Binding-site contacts:
Ligand atom C1 contacts residue VAL283 of chain 1.F at 3.9 Å (hydrophobic).
Ligand atom O3 contacts residue GLU264 of chain 1.G at 3.5 Å (salt-bridge).
Ligand atom C13 contacts residue THR259 of chain 1.G at 3.8 Å.
Ligand atom C6 contacts residue LYS260 of chain 1.G at 4.0 Å.
Ligand atom C2 contacts residue ALA282 of chain 1.F at 3.7 Å (hydrophobic).
Ligand atom C1 contacts residue GLU264 of chain 1.G at 3.9 Å.
Ligand atom C8 contacts residue LYS260 of chain 1.G at 3.5 Å.
Ligand atom C12 contacts residue ALA256 of chain 1.G at 3.9 Å (hydrophobic).
Ligand atom C11 contacts residue ALA256 of chain 1.G at 4.0 Å (hydrophobic).
Ligand atom C6 contacts residue VAL283 of chain 1.F at 3.7 Å (hydrophobic).
Ligand atom C14 contacts residue ALA256 of chain 1.G at 4.0 Å (hydrophobic).
Ligand atom C14 contacts residue LYS260 of chain 1.G at 3.8 Å.
Ligand atom C7 contacts residue ILE263 of chain 1.G at 4.1 Å (hydrophobic).
Ligand atom C7 contacts residue LYS260 of chain 1.G at 3.9 Å.
Ligand atom O2 contacts residue ALA282 of chain 1.F at 3.4 Å.
Ligand atom C2 contacts residue GLU264 of chain 1.G at 3.9 Å.
Ligand atom C5 contacts residue LYS260 of chain 1.G at 3.9 Å.
Ligand atom C13 contacts residue ALA256 of chain 1.G at 4.0 Å (hydrophobic).
Ligand atom C14 contacts residue THR259 of chain 1.G at 4.0 Å.
Ligand atom C1 contacts residue ILE263 of chain 1.G at 3.9 Å (hydrophobic).
Ligand atom C6 contacts residue ILE263 of chain 1.G at 3.5 Å (hydrophobic).
Ligand atom C5 contacts residue VAL283 of chain 1.F at 3.4 Å (hydrophobic).
Ligand atom C4 contacts residue LYS260 of chain 1.G at 3.7 Å.
Ligand atom C7 contacts residue VAL283 of chain 1.F at 3.8 Å (hydrophobic).
Ligand atom C3 contacts residue ALA282 of chain 1.F at 3.7 Å (hydrophobic).
Ligand atom O1 contacts residue ALA256 of chain 1.G at 3.8 Å.
Ligand atom C2 contacts residue VAL283 of chain 1.F at 3.9 Å (hydrophobic).
Ligand atom C12 contacts residue GLU292 of chain 1.B at 3.5 Å.
Ligand atom C3 contacts residue VAL283 of chain 1.F at 3.6 Å (hydrophobic).
Ligand atom C4 contacts residue VAL283 of chain 1.F at 3.4 Å (hydrophobic).
Ligand atom O1 contacts residue GLU292 of chain 1.B at 3.5 Å (salt-bridge).
Ligand atom C13 contacts residue GLU292 of chain 1.B at 3.4 Å.
Ligand atom C3 contacts residue LYS260 of chain 1.G at 4.1 Å.
Ligand atom C9 contacts residue LYS260 of chain 1.G at 4.0 Å.
Ligand atom O2 contacts residue GLU292 of chain 1.C at 3.6 Å.
Ligand atom O3 contacts residue ILE263 of chain 1.G at 3.3 Å.
Ligand atom C11 contacts residue ARG291 of chain 1.B at 4.2 Å.
Ligand atom C2 contacts residue GLU292 of chain 1.C at 4.2 Å.
Ligand atom C1 contacts residue ALA282 of chain 1.F at 4.2 Å (hydrophobic).
Ligand atom O2 contacts residue LYS260 of chain 1.G at 3.9 Å.

Sequence of chain 1.G:
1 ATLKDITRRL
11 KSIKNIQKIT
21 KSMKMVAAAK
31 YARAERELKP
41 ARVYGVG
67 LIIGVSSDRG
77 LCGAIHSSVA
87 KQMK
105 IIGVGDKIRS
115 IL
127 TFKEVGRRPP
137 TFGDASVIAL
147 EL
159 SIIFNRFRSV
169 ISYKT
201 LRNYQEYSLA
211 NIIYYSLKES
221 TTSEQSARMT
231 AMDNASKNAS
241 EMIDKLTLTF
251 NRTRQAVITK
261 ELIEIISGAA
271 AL

Sequence of chain 1.C:
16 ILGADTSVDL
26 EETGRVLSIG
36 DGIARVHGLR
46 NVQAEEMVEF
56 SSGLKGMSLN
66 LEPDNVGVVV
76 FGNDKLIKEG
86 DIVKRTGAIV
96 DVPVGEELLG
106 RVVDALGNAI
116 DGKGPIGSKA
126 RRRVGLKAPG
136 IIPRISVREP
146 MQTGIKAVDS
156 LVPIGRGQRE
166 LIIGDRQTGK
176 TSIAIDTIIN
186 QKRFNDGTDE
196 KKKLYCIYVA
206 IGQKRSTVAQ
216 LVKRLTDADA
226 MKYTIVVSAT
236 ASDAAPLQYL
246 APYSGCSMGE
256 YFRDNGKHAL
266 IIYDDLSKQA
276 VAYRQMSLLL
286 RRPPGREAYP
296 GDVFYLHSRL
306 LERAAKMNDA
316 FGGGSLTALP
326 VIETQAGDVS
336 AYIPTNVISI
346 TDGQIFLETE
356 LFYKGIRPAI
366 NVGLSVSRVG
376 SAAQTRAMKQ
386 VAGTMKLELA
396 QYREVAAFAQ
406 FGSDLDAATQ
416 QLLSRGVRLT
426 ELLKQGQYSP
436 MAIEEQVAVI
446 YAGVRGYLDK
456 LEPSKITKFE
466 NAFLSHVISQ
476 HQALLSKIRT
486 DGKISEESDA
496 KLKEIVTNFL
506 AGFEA

Sequence of chain 1.F:
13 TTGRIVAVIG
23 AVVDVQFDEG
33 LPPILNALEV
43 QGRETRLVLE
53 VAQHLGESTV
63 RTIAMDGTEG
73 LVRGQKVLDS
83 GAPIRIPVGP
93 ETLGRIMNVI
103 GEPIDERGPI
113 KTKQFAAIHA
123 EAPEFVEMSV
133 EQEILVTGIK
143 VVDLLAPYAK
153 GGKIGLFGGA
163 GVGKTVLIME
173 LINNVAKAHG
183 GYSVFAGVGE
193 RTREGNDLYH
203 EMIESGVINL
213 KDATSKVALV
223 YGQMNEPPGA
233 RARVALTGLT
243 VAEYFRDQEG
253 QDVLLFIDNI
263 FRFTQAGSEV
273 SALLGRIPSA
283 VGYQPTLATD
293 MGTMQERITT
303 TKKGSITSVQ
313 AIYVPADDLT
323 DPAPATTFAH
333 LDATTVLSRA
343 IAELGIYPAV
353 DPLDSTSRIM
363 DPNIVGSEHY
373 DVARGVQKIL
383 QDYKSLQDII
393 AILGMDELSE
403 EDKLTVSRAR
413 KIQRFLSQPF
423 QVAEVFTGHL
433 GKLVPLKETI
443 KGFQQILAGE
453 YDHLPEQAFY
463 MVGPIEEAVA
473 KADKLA

Sequence of chain 1.B:
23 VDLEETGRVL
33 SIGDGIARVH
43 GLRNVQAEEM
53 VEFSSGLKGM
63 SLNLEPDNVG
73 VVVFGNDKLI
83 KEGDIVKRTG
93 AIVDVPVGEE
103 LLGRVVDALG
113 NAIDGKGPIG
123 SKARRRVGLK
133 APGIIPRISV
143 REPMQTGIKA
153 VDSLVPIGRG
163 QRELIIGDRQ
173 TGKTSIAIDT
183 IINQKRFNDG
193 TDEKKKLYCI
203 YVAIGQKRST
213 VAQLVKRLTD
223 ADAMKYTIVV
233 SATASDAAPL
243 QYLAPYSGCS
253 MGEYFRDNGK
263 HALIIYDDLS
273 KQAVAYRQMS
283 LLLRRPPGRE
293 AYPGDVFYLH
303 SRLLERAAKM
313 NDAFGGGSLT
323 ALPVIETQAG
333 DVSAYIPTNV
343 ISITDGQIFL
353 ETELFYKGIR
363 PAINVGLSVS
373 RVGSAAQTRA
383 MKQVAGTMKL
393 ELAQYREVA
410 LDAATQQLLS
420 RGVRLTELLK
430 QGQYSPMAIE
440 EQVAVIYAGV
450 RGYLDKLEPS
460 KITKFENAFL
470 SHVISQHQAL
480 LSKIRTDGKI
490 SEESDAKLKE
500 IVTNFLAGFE

A small-molecule ligand and the protein it binds are described below.
Small molecule (SMILES): Oc1ccc(/C=C/c2cc(O)cc(O)c2)cc1